A protein and the small-molecule ligand that binds it are described below.
Small molecule (SMILES): CC(=O)N[C@@H]1[C@@H](O)[C@H](O)[C@@H](CO)O[C@H]1O

Sequence of chain 1.I:
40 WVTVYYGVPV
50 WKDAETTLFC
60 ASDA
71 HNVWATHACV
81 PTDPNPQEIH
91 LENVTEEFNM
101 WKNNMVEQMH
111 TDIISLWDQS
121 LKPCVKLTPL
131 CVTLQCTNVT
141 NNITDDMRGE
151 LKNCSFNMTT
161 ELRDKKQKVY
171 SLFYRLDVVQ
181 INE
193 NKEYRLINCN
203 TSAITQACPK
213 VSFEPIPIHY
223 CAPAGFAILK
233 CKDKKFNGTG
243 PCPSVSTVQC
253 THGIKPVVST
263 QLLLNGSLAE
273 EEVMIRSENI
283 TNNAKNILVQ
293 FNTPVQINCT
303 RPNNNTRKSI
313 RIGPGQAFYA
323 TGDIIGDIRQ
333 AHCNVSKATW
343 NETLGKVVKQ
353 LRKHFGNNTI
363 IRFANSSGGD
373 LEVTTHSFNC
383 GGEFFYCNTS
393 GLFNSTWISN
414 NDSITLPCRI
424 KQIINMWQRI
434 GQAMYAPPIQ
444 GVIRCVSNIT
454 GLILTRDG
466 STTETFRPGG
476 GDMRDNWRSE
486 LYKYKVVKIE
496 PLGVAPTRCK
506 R

Binding-site contacts:
Ligand atom N2 contacts residue ASN343 of chain 1.I at 2.9 Å (h-bond).
Ligand atom C7 contacts residue ASN343 of chain 1.I at 3.3 Å.
Ligand atom C1 contacts residue ASN343 of chain 1.I at 1.5 Å.
Ligand atom C5 contacts residue ASN343 of chain 1.I at 3.7 Å.
Ligand atom C8 contacts residue SER397 of chain 1.I at 3.9 Å.
Ligand atom C8 contacts residue LEU346 of chain 1.I at 4.2 Å (hydrophobic).
Ligand atom O7 contacts residue ASN343 of chain 1.I at 3.4 Å (h-bond).
Ligand atom N2 contacts residue TRP399 of chain 1.I at 4.1 Å.
Ligand atom C4 contacts residue ASN343 of chain 1.I at 4.2 Å.
Ligand atom C8 contacts residue TRP399 of chain 1.I at 3.5 Å (hydrophobic).
Ligand atom O5 contacts residue ASN343 of chain 1.I at 2.4 Å (h-bond).
Ligand atom C2 contacts residue ASN343 of chain 1.I at 2.5 Å.
Ligand atom C3 contacts residue ASN343 of chain 1.I at 3.8 Å.
Ligand atom C8 contacts residue ASN343 of chain 1.I at 3.7 Å.